Sequence of chain 1.A:
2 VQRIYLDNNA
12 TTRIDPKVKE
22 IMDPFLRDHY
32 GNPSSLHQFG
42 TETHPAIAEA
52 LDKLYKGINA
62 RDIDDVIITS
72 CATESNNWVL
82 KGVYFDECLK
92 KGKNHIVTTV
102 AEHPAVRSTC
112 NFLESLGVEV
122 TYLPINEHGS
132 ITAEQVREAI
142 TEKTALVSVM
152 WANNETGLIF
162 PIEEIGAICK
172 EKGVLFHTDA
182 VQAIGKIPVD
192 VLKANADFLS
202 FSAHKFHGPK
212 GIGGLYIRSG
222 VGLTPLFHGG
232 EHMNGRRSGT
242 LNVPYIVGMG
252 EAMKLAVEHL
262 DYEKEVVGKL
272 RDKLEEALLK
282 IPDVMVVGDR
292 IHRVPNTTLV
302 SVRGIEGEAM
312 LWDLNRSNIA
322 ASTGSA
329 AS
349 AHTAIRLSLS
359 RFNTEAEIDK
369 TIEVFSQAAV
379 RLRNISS

The protein below binds the small molecule below.
Small molecule (SMILES): Cc1ncc(COP(=O)(O)O)c(CNC(C)C(=O)O)c1O

Binding-site contacts:
Ligand atom OP1 contacts residue THR241 of chain 1.A at 2.5 Å (h-bond).
Ligand atom C2 contacts residue HIS104 of chain 2.A at 3.8 Å.
Ligand atom C6 contacts residue HIS104 of chain 2.A at 3.7 Å.
Ligand atom C4 contacts residue HIS104 of chain 2.A at 3.3 Å.
Ligand atom P contacts residue SER203 of chain 2.A at 3.7 Å.
Ligand atom O contacts residue ARG354 of chain 2.A at 3.0 Å (salt-bridge).
Ligand atom C contacts residue ASN10 of chain 2.A at 3.3 Å.
Ligand atom CA contacts residue ASN10 of chain 2.A at 3.4 Å.
Ligand atom C3 contacts residue HIS104 of chain 2.A at 3.4 Å.
Ligand atom C contacts residue ARG354 of chain 2.A at 3.8 Å.
Ligand atom OXT contacts residue ASN155 of chain 2.A at 2.7 Å (h-bond).
Ligand atom OP2 contacts residue ALA73 of chain 2.A at 3.5 Å (h-bond).
Ligand atom OP3 contacts residue CYS72 of chain 2.A at 3.2 Å.
Ligand atom C4A contacts residue HIS104 of chain 2.A at 3.5 Å.
Ligand atom C2A contacts residue ASP180 of chain 2.A at 3.4 Å.
Ligand atom O3A contacts residue GLN183 of chain 2.A at 2.7 Å (h-bond).
Ligand atom OP2 contacts residue CYS72 of chain 2.A at 3.3 Å.
Ligand atom O3A contacts residue ASN155 of chain 2.A at 3.3 Å.
Ligand atom N1 contacts residue VAL182 of chain 2.A at 3.5 Å.
Ligand atom OP2 contacts residue THR74 of chain 2.A at 2.3 Å (h-bond).
Ligand atom OXT contacts residue ASN10 of chain 2.A at 3.6 Å.
Ligand atom C4A contacts residue LYS206 of chain 2.A at 3.0 Å.
Ligand atom OP3 contacts residue HIS205 of chain 2.A at 3.3 Å (h-bond).
Ligand atom N contacts residue ASN10 of chain 2.A at 3.7 Å.
Ligand atom C2 contacts residue VAL182 of chain 2.A at 3.7 Å (hydrophobic).
Ligand atom OP3 contacts residue ALA73 of chain 2.A at 3.6 Å.
Ligand atom C5 contacts residue HIS104 of chain 2.A at 3.5 Å.
Ligand atom C3 contacts residue LYS206 of chain 2.A at 3.5 Å.
Ligand atom C4 contacts residue LYS206 of chain 2.A at 3.4 Å.
Ligand atom P contacts residue THR74 of chain 2.A at 3.6 Å.
Ligand atom OP2 contacts residue GLY240 of chain 1.A at 3.8 Å.
Ligand atom OP3 contacts residue SER203 of chain 2.A at 2.5 Å (h-bond).
Ligand atom O contacts residue ASN10 of chain 2.A at 3.7 Å.
Ligand atom OXT contacts residue ARG354 of chain 2.A at 3.4 Å (salt-bridge).
Ligand atom N1 contacts residue ASP180 of chain 2.A at 3.0 Å (salt-bridge).
Ligand atom OP1 contacts residue GLY240 of chain 1.A at 3.6 Å.
Ligand atom N contacts residue LYS206 of chain 2.A at 3.4 Å (salt-bridge).
Ligand atom C5A contacts residue HIS104 of chain 2.A at 3.7 Å.
Ligand atom O3A contacts residue LYS206 of chain 2.A at 3.3 Å (salt-bridge).
Ligand atom C2 contacts residue ASP180 of chain 2.A at 3.7 Å.

Sequence of chain 2.A:
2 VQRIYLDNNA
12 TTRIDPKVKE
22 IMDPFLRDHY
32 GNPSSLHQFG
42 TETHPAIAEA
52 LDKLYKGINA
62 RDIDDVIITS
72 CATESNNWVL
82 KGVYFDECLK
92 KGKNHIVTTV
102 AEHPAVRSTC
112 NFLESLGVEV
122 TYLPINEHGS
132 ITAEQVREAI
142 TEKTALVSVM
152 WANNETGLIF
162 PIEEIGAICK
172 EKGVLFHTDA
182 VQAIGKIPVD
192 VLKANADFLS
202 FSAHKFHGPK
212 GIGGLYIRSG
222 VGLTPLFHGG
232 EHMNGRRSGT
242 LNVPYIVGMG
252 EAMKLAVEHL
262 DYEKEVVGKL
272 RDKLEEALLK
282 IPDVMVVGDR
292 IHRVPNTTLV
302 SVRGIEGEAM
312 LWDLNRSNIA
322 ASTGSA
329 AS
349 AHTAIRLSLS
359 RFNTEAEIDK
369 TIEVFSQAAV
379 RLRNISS